Binding-site contacts:
Ligand atom O2 contacts residue ARG986 of chain 1.B at 3.6 Å (salt-bridge).
Ligand atom C4 contacts residue PHE935 of chain 1.B at 3.8 Å (hydrophobic).
Ligand atom C4 contacts residue HIS900 of chain 1.B at 4.3 Å.
Ligand atom O2 contacts residue ACO1 of chain 1.M at 4.0 Å.
Ligand atom C4 contacts residue VAL904 of chain 1.B at 4.2 Å (hydrophobic).
Ligand atom O3 contacts residue ARG1085 of chain 1.A at 3.6 Å (salt-bridge).
Ligand atom O5 contacts residue VAL904 of chain 1.B at 4.1 Å.
Ligand atom O4 contacts residue ARG1065 of chain 1.B at 4.4 Å.
Ligand atom C1 contacts residue ARG986 of chain 1.B at 4.3 Å.
Ligand atom O5 contacts residue HIS900 of chain 1.B at 3.4 Å.
Ligand atom O4 contacts residue PHE1061 of chain 1.B at 4.3 Å.
Ligand atom C4 contacts residue ACO1 of chain 1.M at 4.3 Å.
Ligand atom C2 contacts residue HIS900 of chain 1.B at 4.2 Å.
Ligand atom O1 contacts residue HIS900 of chain 1.B at 3.3 Å.
Ligand atom C3 contacts residue VAL904 of chain 1.B at 4.2 Å (hydrophobic).
Ligand atom C4 contacts residue ARG1065 of chain 1.B at 4.1 Å.
Ligand atom O1 contacts residue ACO1 of chain 1.M at 3.9 Å.
Ligand atom O4 contacts residue ACO1 of chain 1.M at 4.1 Å.
Ligand atom C2 contacts residue ACO1 of chain 1.M at 3.6 Å.
Ligand atom C1 contacts residue ACO1 of chain 1.M at 3.7 Å.
Ligand atom O5 contacts residue ARG1065 of chain 1.B at 3.1 Å (salt-bridge).
Ligand atom C1 contacts residue HIS900 of chain 1.B at 3.3 Å.
Ligand atom O3 contacts residue VAL904 of chain 1.B at 3.5 Å.
Ligand atom O1 contacts residue ARG986 of chain 1.B at 4.1 Å.
Ligand atom O4 contacts residue PHE935 of chain 1.B at 3.2 Å.
Ligand atom C3 contacts residue HIS900 of chain 1.B at 3.6 Å.
Ligand atom O5 contacts residue PHE935 of chain 1.B at 4.1 Å.
Ligand atom O2 contacts residue HIS900 of chain 1.B at 3.3 Å.
Ligand atom O3 contacts residue HIS900 of chain 1.B at 3.3 Å (h-bond).

The protein below binds the small molecule below.
Small molecule (SMILES): O=C([O-])CC(=O)C(=O)O

Sequence of chain 1.A:
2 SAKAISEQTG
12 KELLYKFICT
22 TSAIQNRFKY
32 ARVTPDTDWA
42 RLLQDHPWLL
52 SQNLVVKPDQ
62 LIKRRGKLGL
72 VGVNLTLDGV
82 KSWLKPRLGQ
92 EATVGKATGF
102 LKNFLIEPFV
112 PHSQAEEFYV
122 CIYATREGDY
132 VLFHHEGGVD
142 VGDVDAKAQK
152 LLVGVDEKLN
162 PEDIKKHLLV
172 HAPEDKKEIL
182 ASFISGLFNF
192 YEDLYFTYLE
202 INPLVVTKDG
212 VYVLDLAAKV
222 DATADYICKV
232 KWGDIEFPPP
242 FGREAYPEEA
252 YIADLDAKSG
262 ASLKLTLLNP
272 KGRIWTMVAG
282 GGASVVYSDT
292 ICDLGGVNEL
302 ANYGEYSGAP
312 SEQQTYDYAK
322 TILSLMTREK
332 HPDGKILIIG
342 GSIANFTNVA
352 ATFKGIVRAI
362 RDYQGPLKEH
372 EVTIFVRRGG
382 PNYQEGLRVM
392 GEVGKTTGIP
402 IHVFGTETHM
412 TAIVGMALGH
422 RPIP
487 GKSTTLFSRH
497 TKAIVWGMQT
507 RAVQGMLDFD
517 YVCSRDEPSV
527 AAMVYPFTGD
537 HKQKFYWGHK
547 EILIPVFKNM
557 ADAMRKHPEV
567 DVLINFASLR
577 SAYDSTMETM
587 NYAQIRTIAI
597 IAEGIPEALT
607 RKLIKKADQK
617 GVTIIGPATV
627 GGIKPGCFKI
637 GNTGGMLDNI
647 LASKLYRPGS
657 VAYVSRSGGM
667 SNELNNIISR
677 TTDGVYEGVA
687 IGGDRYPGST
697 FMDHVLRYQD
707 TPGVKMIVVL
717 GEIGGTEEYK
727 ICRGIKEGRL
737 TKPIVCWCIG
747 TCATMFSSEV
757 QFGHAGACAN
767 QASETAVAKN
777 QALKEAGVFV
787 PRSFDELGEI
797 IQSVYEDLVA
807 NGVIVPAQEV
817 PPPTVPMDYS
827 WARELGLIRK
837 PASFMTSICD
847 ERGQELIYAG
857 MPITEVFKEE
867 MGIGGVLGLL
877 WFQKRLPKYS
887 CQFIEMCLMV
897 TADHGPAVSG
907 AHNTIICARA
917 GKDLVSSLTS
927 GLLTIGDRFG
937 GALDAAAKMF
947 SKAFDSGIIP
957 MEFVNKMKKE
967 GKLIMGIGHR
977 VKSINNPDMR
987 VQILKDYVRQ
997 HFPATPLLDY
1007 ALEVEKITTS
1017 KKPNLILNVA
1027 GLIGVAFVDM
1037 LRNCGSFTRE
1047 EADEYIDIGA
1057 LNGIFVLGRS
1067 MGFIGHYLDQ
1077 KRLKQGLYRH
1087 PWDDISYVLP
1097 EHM

Sequence of chain 1.B:
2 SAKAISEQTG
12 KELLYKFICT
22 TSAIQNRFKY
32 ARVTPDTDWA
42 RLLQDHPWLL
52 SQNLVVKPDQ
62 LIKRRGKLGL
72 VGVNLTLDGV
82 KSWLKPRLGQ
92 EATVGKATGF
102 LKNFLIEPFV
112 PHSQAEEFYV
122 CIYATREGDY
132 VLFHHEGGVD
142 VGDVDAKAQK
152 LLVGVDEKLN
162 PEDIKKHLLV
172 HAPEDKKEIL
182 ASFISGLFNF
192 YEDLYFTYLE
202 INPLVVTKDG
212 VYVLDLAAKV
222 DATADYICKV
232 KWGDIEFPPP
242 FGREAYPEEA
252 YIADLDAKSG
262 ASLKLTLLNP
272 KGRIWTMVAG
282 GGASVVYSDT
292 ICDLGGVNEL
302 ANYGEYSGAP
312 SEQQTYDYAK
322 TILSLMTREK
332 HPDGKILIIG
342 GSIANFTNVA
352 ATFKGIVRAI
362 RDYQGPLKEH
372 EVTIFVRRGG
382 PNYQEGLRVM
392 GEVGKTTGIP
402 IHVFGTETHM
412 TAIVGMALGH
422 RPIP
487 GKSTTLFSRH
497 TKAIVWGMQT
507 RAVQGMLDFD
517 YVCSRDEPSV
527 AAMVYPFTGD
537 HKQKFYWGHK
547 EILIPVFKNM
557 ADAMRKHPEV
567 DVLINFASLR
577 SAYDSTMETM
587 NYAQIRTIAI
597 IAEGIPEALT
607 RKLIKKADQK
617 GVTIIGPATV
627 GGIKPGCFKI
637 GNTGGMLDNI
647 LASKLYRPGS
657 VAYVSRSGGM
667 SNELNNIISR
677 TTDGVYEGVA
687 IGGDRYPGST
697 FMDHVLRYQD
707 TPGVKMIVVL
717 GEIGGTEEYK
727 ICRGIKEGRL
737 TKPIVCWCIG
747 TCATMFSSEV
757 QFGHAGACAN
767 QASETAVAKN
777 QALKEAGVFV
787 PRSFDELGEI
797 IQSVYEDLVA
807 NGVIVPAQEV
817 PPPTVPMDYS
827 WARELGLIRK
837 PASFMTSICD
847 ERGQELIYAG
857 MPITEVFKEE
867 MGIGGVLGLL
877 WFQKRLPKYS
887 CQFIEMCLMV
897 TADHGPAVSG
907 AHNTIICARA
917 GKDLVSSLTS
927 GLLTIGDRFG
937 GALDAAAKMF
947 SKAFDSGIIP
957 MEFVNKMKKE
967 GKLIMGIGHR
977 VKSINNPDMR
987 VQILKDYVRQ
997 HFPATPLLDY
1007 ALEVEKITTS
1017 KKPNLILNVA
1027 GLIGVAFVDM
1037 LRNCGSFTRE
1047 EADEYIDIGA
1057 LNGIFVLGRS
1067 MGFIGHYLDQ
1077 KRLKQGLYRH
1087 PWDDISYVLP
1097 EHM